Sequence of chain 2.A:
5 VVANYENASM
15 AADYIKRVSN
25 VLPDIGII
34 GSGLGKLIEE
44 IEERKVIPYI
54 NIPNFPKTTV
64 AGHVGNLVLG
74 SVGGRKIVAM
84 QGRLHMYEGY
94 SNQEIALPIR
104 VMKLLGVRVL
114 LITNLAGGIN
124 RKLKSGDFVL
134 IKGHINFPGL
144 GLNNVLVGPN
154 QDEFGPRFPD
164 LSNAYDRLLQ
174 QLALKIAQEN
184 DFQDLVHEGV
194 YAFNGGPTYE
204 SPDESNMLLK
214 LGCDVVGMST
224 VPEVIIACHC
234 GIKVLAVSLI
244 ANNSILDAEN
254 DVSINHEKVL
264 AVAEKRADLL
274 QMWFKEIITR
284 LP

A small-molecule ligand and the protein it binds are described below.
Small molecule (SMILES): Oc1ncc(F)cn1

Binding-site contacts:
Ligand atom C2 contacts residue ALA119 of chain 2.A at 3.5 Å (hydrophobic).
Ligand atom C contacts residue GLU203 of chain 2.A at 3.8 Å.
Ligand atom C contacts residue TYR202 of chain 2.A at 3.8 Å (hydrophobic).
Ligand atom N1 contacts residue TYR202 of chain 2.A at 3.9 Å.
Ligand atom O contacts residue ASN245 of chain 2.A at 3.5 Å (h-bond).
Ligand atom C1 contacts residue TYR202 of chain 2.A at 3.9 Å (hydrophobic).
Ligand atom C1 contacts residue LEU118 of chain 2.A at 3.7 Å (hydrophobic).
Ligand atom O contacts residue ALA244 of chain 2.A at 3.4 Å.
Ligand atom C2 contacts residue GLY120 of chain 2.A at 3.5 Å.
Ligand atom C2 contacts residue ASN245 of chain 2.A at 4.2 Å.
Ligand atom C3 contacts residue GLU203 of chain 2.A at 2.9 Å.
Ligand atom C2 contacts residue VAL262 of chain 2.A at 4.2 Å (hydrophobic).
Ligand atom F contacts residue GLY220 of chain 2.A at 3.6 Å.
Ligand atom N contacts residue LEU118 of chain 2.A at 4.2 Å.
Ligand atom C3 contacts residue TYR202 of chain 2.A at 3.5 Å (hydrophobic).
Ligand atom F contacts residue GLU203 of chain 2.A at 3.8 Å.
Ligand atom F contacts residue TYR202 of chain 2.A at 4.2 Å.
Ligand atom F contacts residue MET221 of chain 2.A at 3.6 Å.
Ligand atom C3 contacts residue VAL219 of chain 2.A at 4.1 Å (hydrophobic).
Ligand atom C1 contacts residue DMS1 of chain 2.D at 3.7 Å.
Ligand atom O contacts residue GLY120 of chain 2.A at 3.9 Å.
Ligand atom N contacts residue VAL262 of chain 2.A at 4.2 Å.
Ligand atom C contacts residue DMS1 of chain 2.D at 4.1 Å.
Ligand atom O contacts residue ALA119 of chain 2.A at 3.4 Å (h-bond).
Ligand atom N contacts residue ALA119 of chain 2.A at 3.5 Å.
Ligand atom C contacts residue GLY120 of chain 2.A at 3.9 Å.
Ligand atom C2 contacts residue TYR202 of chain 2.A at 4.1 Å (hydrophobic).
Ligand atom C1 contacts residue ALA119 of chain 2.A at 3.9 Å (hydrophobic).
Ligand atom C3 contacts residue GLY120 of chain 2.A at 3.6 Å.
Ligand atom N1 contacts residue GLY120 of chain 2.A at 3.3 Å.
Ligand atom N1 contacts residue GLU203 of chain 2.A at 3.0 Å (salt-bridge).
Ligand atom C1 contacts residue GLY120 of chain 2.A at 4.0 Å.
Ligand atom F contacts residue DMS1 of chain 2.D at 3.9 Å.
Ligand atom C contacts residue VAL219 of chain 2.A at 4.0 Å (hydrophobic).
Ligand atom N1 contacts residue ASN245 of chain 2.A at 4.0 Å.
Ligand atom N contacts residue TYR202 of chain 2.A at 4.1 Å.
Ligand atom N1 contacts residue ALA119 of chain 2.A at 3.9 Å.
Ligand atom N contacts residue GLY120 of chain 2.A at 3.8 Å.
Ligand atom O contacts residue VAL262 of chain 2.A at 3.7 Å.
Ligand atom F contacts residue VAL219 of chain 2.A at 4.0 Å.